Binding-site contacts:
Ligand atom C1 contacts residue ASN328 of chain 1.C at 1.5 Å.
Ligand atom O7 contacts residue ASN328 of chain 1.C at 3.1 Å (h-bond).
Ligand atom C7 contacts residue ASN328 of chain 1.C at 3.2 Å.
Ligand atom C2 contacts residue GLN577 of chain 1.C at 4.0 Å.
Ligand atom C3 contacts residue ASN328 of chain 1.C at 3.8 Å.
Ligand atom N2 contacts residue ASN328 of chain 1.C at 2.9 Å (h-bond).
Ligand atom C2 contacts residue ASN328 of chain 1.C at 2.5 Å.
Ligand atom C8 contacts residue GLN577 of chain 1.C at 3.5 Å.
Ligand atom C3 contacts residue GLN577 of chain 1.C at 4.0 Å.
Ligand atom C5 contacts residue ASN328 of chain 1.C at 3.7 Å.
Ligand atom C8 contacts residue ASN328 of chain 1.C at 4.4 Å.
Ligand atom O5 contacts residue ASN328 of chain 1.C at 2.4 Å (h-bond).
Ligand atom O3 contacts residue GLN577 of chain 1.C at 4.2 Å.
Ligand atom C7 contacts residue GLN577 of chain 1.C at 3.7 Å.
Ligand atom N2 contacts residue GLN577 of chain 1.C at 2.9 Å (h-bond).
Ligand atom C8 contacts residue PRO576 of chain 1.C at 3.9 Å (hydrophobic).
Ligand atom C8 contacts residue LEU579 of chain 1.C at 4.3 Å (hydrophobic).
Ligand atom C4 contacts residue ASN328 of chain 1.C at 4.3 Å.

This small molecule binds to this protein.
Small molecule (SMILES): CC(=O)N[C@@H]1[C@@H](O)[C@H](O)[C@@H](CO)O[C@H]1O

Sequence of chain 1.C:
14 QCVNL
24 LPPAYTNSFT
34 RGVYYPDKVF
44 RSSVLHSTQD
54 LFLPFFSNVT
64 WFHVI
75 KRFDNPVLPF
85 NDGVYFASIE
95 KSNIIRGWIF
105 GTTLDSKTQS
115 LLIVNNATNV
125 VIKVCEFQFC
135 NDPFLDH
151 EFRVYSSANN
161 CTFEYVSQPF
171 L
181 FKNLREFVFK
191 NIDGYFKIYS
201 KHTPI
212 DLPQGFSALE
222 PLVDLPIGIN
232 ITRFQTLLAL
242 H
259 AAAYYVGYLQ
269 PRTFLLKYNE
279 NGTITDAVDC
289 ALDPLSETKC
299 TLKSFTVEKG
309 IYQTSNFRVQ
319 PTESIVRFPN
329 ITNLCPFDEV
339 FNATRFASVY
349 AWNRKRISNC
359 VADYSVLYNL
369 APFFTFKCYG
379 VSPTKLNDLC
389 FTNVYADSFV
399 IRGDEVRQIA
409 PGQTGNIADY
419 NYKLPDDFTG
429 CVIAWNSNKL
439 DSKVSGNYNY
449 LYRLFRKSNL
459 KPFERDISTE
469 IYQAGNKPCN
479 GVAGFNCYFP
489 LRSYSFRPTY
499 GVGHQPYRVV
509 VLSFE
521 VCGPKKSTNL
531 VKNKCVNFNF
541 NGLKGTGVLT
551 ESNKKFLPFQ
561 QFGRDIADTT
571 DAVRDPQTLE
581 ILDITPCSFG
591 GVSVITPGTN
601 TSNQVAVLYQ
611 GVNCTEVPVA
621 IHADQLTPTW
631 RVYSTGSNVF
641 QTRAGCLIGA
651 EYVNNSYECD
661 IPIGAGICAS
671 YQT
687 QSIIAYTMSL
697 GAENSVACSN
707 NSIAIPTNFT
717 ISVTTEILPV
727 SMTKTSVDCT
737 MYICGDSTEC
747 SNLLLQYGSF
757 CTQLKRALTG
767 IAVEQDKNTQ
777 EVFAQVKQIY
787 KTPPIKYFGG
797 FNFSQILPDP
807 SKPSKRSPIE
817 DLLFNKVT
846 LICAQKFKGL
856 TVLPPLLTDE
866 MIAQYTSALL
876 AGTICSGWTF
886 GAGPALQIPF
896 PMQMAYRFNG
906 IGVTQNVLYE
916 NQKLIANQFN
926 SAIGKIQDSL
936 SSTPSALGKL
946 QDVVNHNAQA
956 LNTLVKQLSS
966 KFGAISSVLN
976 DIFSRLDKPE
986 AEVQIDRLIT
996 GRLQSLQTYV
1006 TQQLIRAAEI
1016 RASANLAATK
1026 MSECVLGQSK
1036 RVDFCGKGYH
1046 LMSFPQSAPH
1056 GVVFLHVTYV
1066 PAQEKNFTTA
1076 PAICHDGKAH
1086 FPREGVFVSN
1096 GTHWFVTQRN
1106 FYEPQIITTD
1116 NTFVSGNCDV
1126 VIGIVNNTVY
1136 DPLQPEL